This small molecule binds to this protein.
Small molecule (SMILES): Oc1c(Cl)cc(Cl)cc1Cl

Binding-site contacts:
Ligand atom CL2 contacts residue SER20 of chain 1.B at 3.9 Å.
Ligand atom C2 contacts residue SER20 of chain 1.B at 4.0 Å.
Ligand atom C5 contacts residue VAL191 of chain 1.B at 3.9 Å (hydrophobic).
Ligand atom CL2 contacts residue HIS122 of chain 1.B at 3.5 Å.
Ligand atom C6 contacts residue SER20 of chain 1.B at 4.4 Å.
Ligand atom C2 contacts residue PHE22 of chain 1.B at 4.0 Å (hydrophobic).
Ligand atom CL4 contacts residue GLU85 of chain 1.B at 3.3 Å.
Ligand atom C1 contacts residue SER20 of chain 1.B at 3.5 Å.
Ligand atom C4 contacts residue PHE22 of chain 1.B at 3.8 Å (hydrophobic).
Ligand atom C5 contacts residue PHE22 of chain 1.B at 4.3 Å (hydrophobic).
Ligand atom C3 contacts residue PHE22 of chain 1.B at 3.7 Å (hydrophobic).
Ligand atom C1 contacts residue GLY23 of chain 1.B at 4.3 Å.
Ligand atom CL4 contacts residue VAL191 of chain 1.B at 4.4 Å.
Ligand atom CL6 contacts residue VAL191 of chain 1.B at 3.9 Å.
Ligand atom O1 contacts residue SER20 of chain 1.B at 2.6 Å (h-bond).
Ligand atom C1 contacts residue HIS122 of chain 1.B at 3.7 Å.
Ligand atom O1 contacts residue HIS122 of chain 1.B at 2.9 Å (h-bond).
Ligand atom C3 contacts residue PRO164 of chain 1.B at 3.7 Å (hydrophobic).
Ligand atom CL4 contacts residue ARG166 of chain 1.B at 4.2 Å.
Ligand atom CL4 contacts residue PHE22 of chain 1.B at 3.7 Å.
Ligand atom CL6 contacts residue GLY23 of chain 1.B at 3.5 Å.
Ligand atom CL4 contacts residue PHE83 of chain 1.B at 3.5 Å.
Ligand atom CL6 contacts residue PHE67 of chain 1.B at 3.4 Å.
Ligand atom C6 contacts residue VAL191 of chain 1.B at 4.2 Å (hydrophobic).
Ligand atom C5 contacts residue PHE83 of chain 1.B at 4.1 Å (hydrophobic).
Ligand atom CL6 contacts residue GLY68 of chain 1.B at 3.6 Å.
Ligand atom C2 contacts residue PRO164 of chain 1.B at 4.4 Å (hydrophobic).
Ligand atom O1 contacts residue GLY23 of chain 1.B at 4.2 Å.
Ligand atom C4 contacts residue PHE83 of chain 1.B at 4.5 Å (hydrophobic).
Ligand atom O1 contacts residue GLY68 of chain 1.B at 4.4 Å.
Ligand atom C4 contacts residue VAL191 of chain 1.B at 4.1 Å (hydrophobic).
Ligand atom CL2 contacts residue PRO164 of chain 1.B at 4.0 Å.
Ligand atom C6 contacts residue GLY23 of chain 1.B at 3.9 Å.
Ligand atom CL4 contacts residue PRO164 of chain 1.B at 4.2 Å.
Ligand atom C5 contacts residue LEU26 of chain 1.B at 4.1 Å (hydrophobic).
Ligand atom C2 contacts residue HIS122 of chain 1.B at 4.1 Å.
Ligand atom CL2 contacts residue PHE147 of chain 1.B at 3.2 Å.
Ligand atom CL4 contacts residue LEU26 of chain 1.B at 4.3 Å.
Ligand atom C6 contacts residue GLY68 of chain 1.B at 4.5 Å.

Sequence of chain 1.B:
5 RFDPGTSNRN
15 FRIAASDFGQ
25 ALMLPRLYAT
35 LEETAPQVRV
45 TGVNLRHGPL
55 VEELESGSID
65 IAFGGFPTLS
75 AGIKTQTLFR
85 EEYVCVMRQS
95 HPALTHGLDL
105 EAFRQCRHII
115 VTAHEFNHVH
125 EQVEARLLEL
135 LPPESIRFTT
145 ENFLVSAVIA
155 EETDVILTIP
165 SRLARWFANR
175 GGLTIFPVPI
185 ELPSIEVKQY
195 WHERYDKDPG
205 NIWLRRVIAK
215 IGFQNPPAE